Binding-site contacts:
Ligand atom N2 contacts residue ASN60 of chain 1.A at 3.3 Å (h-bond).
Ligand atom C2 contacts residue ASN60 of chain 1.A at 2.5 Å.
Ligand atom C7 contacts residue ASN60 of chain 1.A at 3.4 Å.
Ligand atom O3 contacts residue THR58 of chain 1.A at 3.9 Å.
Ligand atom C3 contacts residue ASN60 of chain 1.A at 3.7 Å.
Ligand atom C4 contacts residue ASN60 of chain 1.A at 4.2 Å.
Ligand atom O5 contacts residue ASN60 of chain 1.A at 2.4 Å (h-bond).
Ligand atom C1 contacts residue ASN60 of chain 1.A at 1.4 Å.
Ligand atom C5 contacts residue ASN60 of chain 1.A at 3.6 Å.
Ligand atom O3 contacts residue ASN60 of chain 1.A at 3.6 Å (h-bond).
Ligand atom O7 contacts residue ASN60 of chain 1.A at 3.0 Å (h-bond).

Sequence of chain 1.A:
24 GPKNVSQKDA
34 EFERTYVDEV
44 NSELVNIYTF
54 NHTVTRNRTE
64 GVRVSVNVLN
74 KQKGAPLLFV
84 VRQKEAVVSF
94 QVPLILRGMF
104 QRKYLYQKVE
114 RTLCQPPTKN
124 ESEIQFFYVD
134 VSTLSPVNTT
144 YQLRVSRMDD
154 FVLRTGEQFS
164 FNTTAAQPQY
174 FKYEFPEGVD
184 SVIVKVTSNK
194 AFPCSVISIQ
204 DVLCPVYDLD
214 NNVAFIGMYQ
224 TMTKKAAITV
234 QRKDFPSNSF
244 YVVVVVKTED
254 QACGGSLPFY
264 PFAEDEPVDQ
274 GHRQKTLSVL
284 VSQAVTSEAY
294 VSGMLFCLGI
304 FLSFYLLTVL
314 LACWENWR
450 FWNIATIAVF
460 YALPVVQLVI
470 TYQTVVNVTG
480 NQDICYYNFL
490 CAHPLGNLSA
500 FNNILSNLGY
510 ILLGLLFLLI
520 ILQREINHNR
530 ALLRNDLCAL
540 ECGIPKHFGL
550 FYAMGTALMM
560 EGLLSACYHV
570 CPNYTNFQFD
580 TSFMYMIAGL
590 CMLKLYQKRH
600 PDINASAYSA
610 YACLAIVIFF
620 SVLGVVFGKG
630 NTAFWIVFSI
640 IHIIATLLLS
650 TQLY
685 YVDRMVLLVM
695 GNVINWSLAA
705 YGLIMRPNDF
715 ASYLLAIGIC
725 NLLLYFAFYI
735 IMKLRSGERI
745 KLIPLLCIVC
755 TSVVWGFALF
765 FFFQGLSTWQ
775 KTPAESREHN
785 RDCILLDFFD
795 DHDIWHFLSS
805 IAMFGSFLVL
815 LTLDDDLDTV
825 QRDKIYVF

A protein and the small-molecule ligand that binds it are described below.
Small molecule (SMILES): CC(=O)N[C@@H]1[C@@H](O)[C@H](O)[C@@H](CO)O[C@H]1O